This small molecule binds to this protein.
Small molecule (SMILES): CCCCCCCCCCCC[N+](C)(C)CCCS(=O)(=O)O

Sequence of chain 23.A:
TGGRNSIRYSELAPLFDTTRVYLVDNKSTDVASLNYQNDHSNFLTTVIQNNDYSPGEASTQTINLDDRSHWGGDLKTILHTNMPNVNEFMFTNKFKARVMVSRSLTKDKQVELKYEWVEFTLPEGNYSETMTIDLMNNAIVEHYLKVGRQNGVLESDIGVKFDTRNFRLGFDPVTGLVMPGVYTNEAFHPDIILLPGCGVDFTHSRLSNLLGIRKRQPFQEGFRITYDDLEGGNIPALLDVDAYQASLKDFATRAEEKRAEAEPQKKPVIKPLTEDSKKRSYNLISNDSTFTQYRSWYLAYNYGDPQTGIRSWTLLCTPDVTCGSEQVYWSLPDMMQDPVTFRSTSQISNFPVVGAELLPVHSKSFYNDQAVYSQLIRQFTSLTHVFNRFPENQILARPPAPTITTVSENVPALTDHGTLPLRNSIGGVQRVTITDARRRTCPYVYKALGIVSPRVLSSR

Binding-site contacts:
Ligand atom C2 contacts residue TRP374 of chain 23.A at 4.0 Å (hydrophobic).
Ligand atom O2S contacts residue GLY222 of chain 23.A at 3.4 Å (h-bond).
Ligand atom O1S contacts residue ARG224 of chain 23.A at 2.9 Å (salt-bridge).
Ligand atom S1 contacts residue ARG224 of chain 23.A at 4.0 Å.
Ligand atom O1S contacts residue LYS215 of chain 23.A at 3.9 Å.
Ligand atom O2S contacts residue LYS215 of chain 23.A at 3.1 Å (salt-bridge).
Ligand atom C2 contacts residue ARG224 of chain 23.A at 4.0 Å.
Ligand atom N1 contacts residue TRP374 of chain 23.A at 3.5 Å.
Ligand atom S1 contacts residue LYS215 of chain 23.A at 4.1 Å.
Ligand atom C3 contacts residue ASP229 of chain 23.A at 4.4 Å.
Ligand atom O1S contacts residue PHE223 of chain 23.A at 3.2 Å.
Ligand atom O1S contacts residue GLY222 of chain 23.A at 3.0 Å (h-bond).
Ligand atom C1 contacts residue TRP374 of chain 23.A at 3.3 Å (hydrophobic).
Ligand atom S1 contacts residue GLY222 of chain 23.A at 3.8 Å.
Ligand atom O3S contacts residue ARG224 of chain 23.A at 3.8 Å.
Ligand atom O1S contacts residue TRP374 of chain 23.A at 4.0 Å.
Ligand atom C3 contacts residue TRP374 of chain 23.A at 4.0 Å (hydrophobic).
Ligand atom S1 contacts residue TRP374 of chain 23.A at 4.4 Å.
Ligand atom C1 contacts residue ARG224 of chain 23.A at 4.1 Å.